Binding-site contacts:
Ligand atom C2 contacts residue ASN1074 of chain 1.C at 2.5 Å.
Ligand atom C6 contacts residue ALA706 of chain 1.C at 4.2 Å (hydrophobic).
Ligand atom O7 contacts residue ASN1074 of chain 1.C at 4.3 Å.
Ligand atom C3 contacts residue ASN1074 of chain 1.C at 3.8 Å.
Ligand atom C4 contacts residue ASN1074 of chain 1.C at 4.2 Å.
Ligand atom C7 contacts residue ASN1074 of chain 1.C at 3.9 Å.
Ligand atom C1 contacts residue GLN895 of chain 1.A at 4.2 Å.
Ligand atom C1 contacts residue ASN1074 of chain 1.C at 1.4 Å.
Ligand atom C8 contacts residue GLU1072 of chain 1.C at 3.8 Å.
Ligand atom C5 contacts residue ALA706 of chain 1.C at 3.8 Å (hydrophobic).
Ligand atom N2 contacts residue GLN895 of chain 1.A at 4.5 Å.
Ligand atom N2 contacts residue ASN1074 of chain 1.C at 2.9 Å (h-bond).
Ligand atom O5 contacts residue ASN1074 of chain 1.C at 2.4 Å (h-bond).
Ligand atom C5 contacts residue ASN1074 of chain 1.C at 3.7 Å.

Sequence of chain 1.C:
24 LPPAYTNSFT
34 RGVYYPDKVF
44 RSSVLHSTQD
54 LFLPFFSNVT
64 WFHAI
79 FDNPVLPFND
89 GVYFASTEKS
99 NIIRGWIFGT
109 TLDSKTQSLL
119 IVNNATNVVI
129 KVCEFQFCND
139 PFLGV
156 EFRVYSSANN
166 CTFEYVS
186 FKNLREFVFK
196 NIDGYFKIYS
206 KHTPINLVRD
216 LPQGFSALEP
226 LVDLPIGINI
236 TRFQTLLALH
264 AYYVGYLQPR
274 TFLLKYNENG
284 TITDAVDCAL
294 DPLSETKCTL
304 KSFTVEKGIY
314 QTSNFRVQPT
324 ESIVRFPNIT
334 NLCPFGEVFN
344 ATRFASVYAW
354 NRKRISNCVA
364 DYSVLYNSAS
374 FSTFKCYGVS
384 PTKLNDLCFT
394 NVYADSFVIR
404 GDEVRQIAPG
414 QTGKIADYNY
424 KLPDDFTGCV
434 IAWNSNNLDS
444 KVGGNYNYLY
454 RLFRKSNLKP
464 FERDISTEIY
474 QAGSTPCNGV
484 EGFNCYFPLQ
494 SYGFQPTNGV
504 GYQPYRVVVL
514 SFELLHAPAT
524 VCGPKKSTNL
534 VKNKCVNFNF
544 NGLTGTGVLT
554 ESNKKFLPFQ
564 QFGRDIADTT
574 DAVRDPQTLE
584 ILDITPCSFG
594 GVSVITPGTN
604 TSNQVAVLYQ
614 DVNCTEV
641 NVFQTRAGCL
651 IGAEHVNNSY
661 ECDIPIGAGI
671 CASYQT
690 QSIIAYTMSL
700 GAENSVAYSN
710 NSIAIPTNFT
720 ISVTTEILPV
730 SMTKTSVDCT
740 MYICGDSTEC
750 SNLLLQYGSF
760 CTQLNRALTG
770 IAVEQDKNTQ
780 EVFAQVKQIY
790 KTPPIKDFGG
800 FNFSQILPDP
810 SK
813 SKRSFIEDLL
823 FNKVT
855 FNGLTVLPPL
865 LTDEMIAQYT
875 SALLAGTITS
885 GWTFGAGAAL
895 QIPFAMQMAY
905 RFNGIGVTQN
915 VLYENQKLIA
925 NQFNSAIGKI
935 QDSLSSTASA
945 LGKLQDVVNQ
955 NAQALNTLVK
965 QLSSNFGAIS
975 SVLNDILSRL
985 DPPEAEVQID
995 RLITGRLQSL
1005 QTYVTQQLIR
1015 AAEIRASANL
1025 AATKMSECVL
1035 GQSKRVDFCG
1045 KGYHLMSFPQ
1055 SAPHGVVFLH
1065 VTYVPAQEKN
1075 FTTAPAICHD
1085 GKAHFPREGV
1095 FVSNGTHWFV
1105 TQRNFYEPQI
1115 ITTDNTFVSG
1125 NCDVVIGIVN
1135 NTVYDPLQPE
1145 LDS

A small-molecule ligand and the protein it binds are described below.
Small molecule (SMILES): CC(=O)N[C@@H]1[C@@H](O)[C@H](O)[C@@H](CO)O[C@H]1O

Sequence of chain 1.A:
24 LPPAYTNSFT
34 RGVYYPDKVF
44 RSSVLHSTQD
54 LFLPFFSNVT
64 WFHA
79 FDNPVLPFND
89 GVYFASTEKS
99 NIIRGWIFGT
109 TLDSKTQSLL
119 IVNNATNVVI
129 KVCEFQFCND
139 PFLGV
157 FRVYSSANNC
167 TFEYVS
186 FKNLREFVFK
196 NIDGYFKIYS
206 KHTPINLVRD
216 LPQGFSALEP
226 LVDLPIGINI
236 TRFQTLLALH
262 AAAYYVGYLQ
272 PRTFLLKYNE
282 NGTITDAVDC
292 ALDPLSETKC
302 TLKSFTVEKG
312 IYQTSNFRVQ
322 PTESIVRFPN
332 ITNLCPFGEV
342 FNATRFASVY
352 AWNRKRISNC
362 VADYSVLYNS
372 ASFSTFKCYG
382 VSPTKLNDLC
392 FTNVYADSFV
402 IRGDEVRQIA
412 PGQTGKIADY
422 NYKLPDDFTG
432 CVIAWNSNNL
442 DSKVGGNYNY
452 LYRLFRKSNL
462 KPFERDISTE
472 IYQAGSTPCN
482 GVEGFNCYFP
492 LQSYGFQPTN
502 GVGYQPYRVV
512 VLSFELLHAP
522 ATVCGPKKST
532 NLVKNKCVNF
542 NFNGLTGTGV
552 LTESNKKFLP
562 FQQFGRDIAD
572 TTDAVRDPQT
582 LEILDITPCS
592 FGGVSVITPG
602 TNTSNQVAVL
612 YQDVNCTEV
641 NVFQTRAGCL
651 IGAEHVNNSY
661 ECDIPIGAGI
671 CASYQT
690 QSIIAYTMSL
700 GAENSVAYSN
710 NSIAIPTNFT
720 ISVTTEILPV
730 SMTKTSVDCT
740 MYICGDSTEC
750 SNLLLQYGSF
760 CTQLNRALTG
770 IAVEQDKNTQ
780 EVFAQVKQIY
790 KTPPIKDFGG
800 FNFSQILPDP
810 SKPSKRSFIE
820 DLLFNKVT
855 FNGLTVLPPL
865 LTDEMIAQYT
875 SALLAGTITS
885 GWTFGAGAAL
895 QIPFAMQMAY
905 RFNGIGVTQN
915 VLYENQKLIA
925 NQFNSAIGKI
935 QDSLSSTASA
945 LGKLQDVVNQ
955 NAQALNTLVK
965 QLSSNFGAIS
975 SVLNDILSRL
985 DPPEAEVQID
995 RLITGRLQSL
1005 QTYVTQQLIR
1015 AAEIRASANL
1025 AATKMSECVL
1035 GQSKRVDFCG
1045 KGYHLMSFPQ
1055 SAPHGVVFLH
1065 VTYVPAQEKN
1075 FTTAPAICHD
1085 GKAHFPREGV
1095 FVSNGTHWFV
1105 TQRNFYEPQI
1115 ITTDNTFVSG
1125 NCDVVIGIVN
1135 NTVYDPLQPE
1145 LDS